Binding-site contacts:
Ligand atom C17 contacts residue TYR97 of chain 1.A at 3.0 Å (hydrophobic).
Ligand atom C02 contacts residue ARG69 of chain 1.A at 3.3 Å.
Ligand atom C27 contacts residue HIS96 of chain 1.A at 3.3 Å.
Ligand atom C17 contacts residue GLY11 of chain 1.A at 3.3 Å.
Ligand atom C32 contacts residue ASP70 of chain 1.A at 3.3 Å.
Ligand atom C23 contacts residue GLU64 of chain 1.A at 3.2 Å.
Ligand atom O33 contacts residue ASP70 of chain 1.A at 2.5 Å (salt-bridge).
Ligand atom N08 contacts residue GLN62 of chain 1.A at 3.4 Å (h-bond).
Ligand atom N12 contacts residue TYR97 of chain 1.A at 3.4 Å (h-bond).
Ligand atom C27 contacts residue ASP93 of chain 1.A at 3.1 Å.
Ligand atom C19 contacts residue CYS13 of chain 1.A at 2.6 Å (hydrophobic).
Ligand atom C34 contacts residue ASP70 of chain 1.A at 3.3 Å.
Ligand atom C06 contacts residue TYR97 of chain 1.A at 3.5 Å (hydrophobic).
Ligand atom O21 contacts residue CYS13 of chain 1.A at 3.5 Å.
Ligand atom C05 contacts residue GLN62 of chain 1.A at 3.6 Å.
Ligand atom C07 contacts residue ARG69 of chain 1.A at 3.7 Å.
Ligand atom C05 contacts residue GLU64 of chain 1.A at 3.5 Å.
Ligand atom C06 contacts residue GLY61 of chain 1.A at 3.6 Å.
Ligand atom C18 contacts residue CYS13 of chain 1.A at 3.6 Å (hydrophobic).
Ligand atom C16 contacts residue ALA60 of chain 1.A at 3.6 Å (hydrophobic).
Ligand atom C14 contacts residue ALA60 of chain 1.A at 3.1 Å (hydrophobic).
Ligand atom C07 contacts residue GLY61 of chain 1.A at 3.2 Å.
Ligand atom C16 contacts residue GLY11 of chain 1.A at 3.7 Å.
Ligand atom C31 contacts residue GLU64 of chain 1.A at 3.6 Å.
Ligand atom C18 contacts residue ALA60 of chain 1.A at 3.4 Å (hydrophobic).
Ligand atom C39 contacts residue ILE101 of chain 1.A at 3.6 Å (hydrophobic).
Ligand atom C04 contacts residue GLU64 of chain 1.A at 3.3 Å.
Ligand atom N15 contacts residue ALA60 of chain 1.A at 3.1 Å (h-bond).
Ligand atom O33 contacts residue GLU64 of chain 1.A at 3.4 Å.
Ligand atom C31 contacts residue GLU63 of chain 1.A at 3.3 Å.
Ligand atom C20 contacts residue CYS13 of chain 1.A at 1.4 Å (hydrophobic).
Ligand atom N08 contacts residue GLU64 of chain 1.A at 2.7 Å (salt-bridge).
Ligand atom C11 contacts residue TYR97 of chain 1.A at 3.2 Å (hydrophobic).
Ligand atom N26 contacts residue HIS96 of chain 1.A at 3.7 Å.
Ligand atom O21 contacts residue GDP1 of chain 1.B at 3.6 Å.
Ligand atom C09 contacts residue GLN62 of chain 1.A at 3.5 Å.
Ligand atom O29 contacts residue HIS96 of chain 1.A at 3.6 Å.
Ligand atom O21 contacts residue LYS17 of chain 1.A at 2.8 Å (salt-bridge).
Ligand atom N10 contacts residue TYR97 of chain 1.A at 3.6 Å (h-bond).
Ligand atom CL01 contacts residue ARG69 of chain 1.A at 3.3 Å.

A protein and the small-molecule ligand that binds it are described below.
Small molecule (SMILES): CCC(=O)N1CCN(c2nc(NCCC(=O)N(C)C)nc3cc(-c4cc(O)cc5ccccc45)c(Cl)cc23)CC1

Sequence of chain 1.A:
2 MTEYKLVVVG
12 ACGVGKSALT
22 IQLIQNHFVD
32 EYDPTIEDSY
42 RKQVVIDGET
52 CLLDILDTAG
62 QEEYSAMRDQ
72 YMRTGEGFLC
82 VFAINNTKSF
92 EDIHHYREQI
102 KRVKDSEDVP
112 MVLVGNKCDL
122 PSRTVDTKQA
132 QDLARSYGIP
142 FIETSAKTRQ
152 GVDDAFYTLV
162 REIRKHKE